A protein and the small-molecule ligand that binds it are described below.
Small molecule (SMILES): CS(=O)(=O)N(CCN)c1ccc(Nc2ncc3cnn(C4CCCCCC4)c3n2)cn1

Sequence of chain 1.A:
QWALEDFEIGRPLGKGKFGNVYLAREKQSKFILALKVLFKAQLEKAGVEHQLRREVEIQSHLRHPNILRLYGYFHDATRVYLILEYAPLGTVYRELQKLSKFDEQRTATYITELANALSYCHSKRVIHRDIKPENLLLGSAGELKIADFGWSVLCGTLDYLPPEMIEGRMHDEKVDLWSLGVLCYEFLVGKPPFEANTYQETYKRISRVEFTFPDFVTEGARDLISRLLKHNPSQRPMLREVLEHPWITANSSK

Binding-site contacts:
Ligand atom C12 contacts residue THR97 of chain 1.A at 3.3 Å.
Ligand atom C17 contacts residue LEU90 of chain 1.A at 3.8 Å (hydrophobic).
Ligand atom C14 contacts residue GLY20 of chain 1.A at 3.6 Å.
Ligand atom C19 contacts residue ALA40 of chain 1.A at 3.4 Å (hydrophobic).
Ligand atom O2 contacts residue ARG100 of chain 1.A at 3.4 Å.
Ligand atom N3 contacts residue LEU143 of chain 1.A at 3.9 Å.
Ligand atom N3 contacts residue LEU19 of chain 1.A at 3.9 Å.
Ligand atom N3 contacts residue ALA93 of chain 1.A at 2.9 Å (h-bond).
Ligand atom N7 contacts residue ALA93 of chain 1.A at 2.9 Å (h-bond).
Ligand atom C20 contacts residue GLY96 of chain 1.A at 3.4 Å.
Ligand atom O1 contacts residue ARG100 of chain 1.A at 3.8 Å.
Ligand atom C18 contacts residue ALA40 of chain 1.A at 3.8 Å (hydrophobic).
Ligand atom N4 contacts residue LEU143 of chain 1.A at 3.7 Å.
Ligand atom N4 contacts residue LEU19 of chain 1.A at 3.9 Å.
Ligand atom O1 contacts residue GLY96 of chain 1.A at 3.2 Å.
Ligand atom C6 contacts residue GLY96 of chain 1.A at 3.8 Å.
Ligand atom C16 contacts residue VAL27 of chain 1.A at 3.8 Å (hydrophobic).
Ligand atom C19 contacts residue ALA93 of chain 1.A at 3.5 Å (hydrophobic).
Ligand atom C17 contacts residue LEU74 of chain 1.A at 3.5 Å (hydrophobic).
Ligand atom N8 contacts residue GLY96 of chain 1.A at 3.5 Å.
Ligand atom C4 contacts residue GLY96 of chain 1.A at 3.8 Å.
Ligand atom C8 contacts residue ALA93 of chain 1.A at 3.6 Å (hydrophobic).
Ligand atom C1 contacts residue ARG100 of chain 1.A at 3.5 Å.
Ligand atom N7 contacts residue TYR92 of chain 1.A at 3.7 Å.
Ligand atom C20 contacts residue ALA93 of chain 1.A at 3.6 Å (hydrophobic).
Ligand atom C9 contacts residue LEU143 of chain 1.A at 3.6 Å (hydrophobic).
Ligand atom C8 contacts residue LEU19 of chain 1.A at 3.7 Å (hydrophobic).
Ligand atom C15 contacts residue GLY20 of chain 1.A at 3.5 Å.
Ligand atom C7 contacts residue GLY96 of chain 1.A at 3.6 Å.
Ligand atom O1 contacts residue THR97 of chain 1.A at 3.0 Å (h-bond).
Ligand atom C19 contacts residue LEU143 of chain 1.A at 3.8 Å (hydrophobic).
Ligand atom C18 contacts residue LEU143 of chain 1.A at 3.5 Å (hydrophobic).
Ligand atom C19 contacts residue TYR92 of chain 1.A at 3.8 Å (hydrophobic).
Ligand atom C7 contacts residue ALA93 of chain 1.A at 3.6 Å (hydrophobic).
Ligand atom C3 contacts residue LEU19 of chain 1.A at 2.8 Å (hydrophobic).
Ligand atom C12 contacts residue GLU140 of chain 1.A at 3.8 Å.
Ligand atom C2 contacts residue ARG17 of chain 1.A at 3.8 Å.
Ligand atom C8 contacts residue LEU143 of chain 1.A at 3.6 Å (hydrophobic).
Ligand atom C19 contacts residue GLU91 of chain 1.A at 3.4 Å.
Ligand atom N2 contacts residue LEU19 of chain 1.A at 3.2 Å (h-bond).